Sequence of chain 44.G:
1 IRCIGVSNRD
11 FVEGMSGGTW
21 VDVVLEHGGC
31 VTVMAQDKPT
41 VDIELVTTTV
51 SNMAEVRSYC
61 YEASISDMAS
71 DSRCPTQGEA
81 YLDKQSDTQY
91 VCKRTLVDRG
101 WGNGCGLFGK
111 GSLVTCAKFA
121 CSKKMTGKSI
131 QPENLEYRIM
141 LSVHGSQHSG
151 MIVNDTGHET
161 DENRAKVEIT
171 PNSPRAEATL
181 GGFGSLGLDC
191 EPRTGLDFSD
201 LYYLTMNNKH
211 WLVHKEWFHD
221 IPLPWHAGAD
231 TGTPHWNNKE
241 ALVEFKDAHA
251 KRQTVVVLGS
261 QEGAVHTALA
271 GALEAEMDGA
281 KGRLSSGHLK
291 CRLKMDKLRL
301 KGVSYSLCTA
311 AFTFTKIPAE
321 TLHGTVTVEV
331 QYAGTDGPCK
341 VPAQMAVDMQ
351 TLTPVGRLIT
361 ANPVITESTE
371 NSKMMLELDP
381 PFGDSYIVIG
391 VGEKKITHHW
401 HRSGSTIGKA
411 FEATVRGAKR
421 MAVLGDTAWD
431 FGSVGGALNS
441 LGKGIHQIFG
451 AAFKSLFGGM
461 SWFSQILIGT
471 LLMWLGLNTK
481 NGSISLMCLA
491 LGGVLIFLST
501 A

Binding-site contacts:
Ligand atom C2 contacts residue ASN154 of chain 44.G at 3.5 Å.
Ligand atom N2 contacts residue ASN154 of chain 44.G at 3.8 Å.
Ligand atom O7 contacts residue ASN154 of chain 44.G at 2.6 Å (h-bond).
Ligand atom O6 contacts residue MET151 of chain 44.G at 3.4 Å.
Ligand atom N2 contacts residue THR156 of chain 44.G at 3.6 Å (h-bond).
Ligand atom C8 contacts residue ASN154 of chain 44.G at 3.6 Å.
Ligand atom C8 contacts residue THR156 of chain 44.G at 4.0 Å.
Ligand atom C1 contacts residue ASN154 of chain 44.G at 3.4 Å.
Ligand atom O5 contacts residue ASN154 of chain 44.G at 4.0 Å.
Ligand atom C7 contacts residue THR156 of chain 44.G at 3.9 Å.
Ligand atom C6 contacts residue MET151 of chain 44.G at 4.5 Å (hydrophobic).
Ligand atom C1 contacts residue THR156 of chain 44.G at 3.6 Å.
Ligand atom C2 contacts residue THR156 of chain 44.G at 4.2 Å.
Ligand atom C7 contacts residue ASN154 of chain 44.G at 3.3 Å.

The protein below binds the small molecule below.
Small molecule (SMILES): CC(=O)N[C@H]1[C@H](O[C@H]2[C@H](O)[C@@H](NC(C)=O)CO[C@@H]2CO)O[C@H](CO)[C@@H](O)[C@@H]1O